Sequence of chain 1.A:
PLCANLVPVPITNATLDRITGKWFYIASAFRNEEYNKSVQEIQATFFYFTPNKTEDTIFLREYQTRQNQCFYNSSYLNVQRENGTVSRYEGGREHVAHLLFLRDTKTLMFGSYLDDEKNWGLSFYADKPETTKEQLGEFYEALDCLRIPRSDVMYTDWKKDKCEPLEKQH

This small molecule binds to this protein.
Small molecule (SMILES): CN(C)CCC=C1c2ccccc2CCc2ccccc21

Binding-site contacts:
Ligand atom C7 contacts residue TYR128 of chain 1.A at 4.0 Å (hydrophobic).
Ligand atom C13 contacts residue PHE113 of chain 1.A at 3.5 Å (hydrophobic).
Ligand atom C17 contacts residue ALA100 of chain 1.A at 3.7 Å (hydrophobic).
Ligand atom C15 contacts residue HIS98 of chain 1.A at 3.5 Å.
Ligand atom C18 contacts residue TYR128 of chain 1.A at 4.0 Å (hydrophobic).
Ligand atom C10 contacts residue ARG91 of chain 1.A at 3.7 Å.
Ligand atom C29 contacts residue ACY1 of chain 1.D at 4.2 Å.
Ligand atom C16 contacts residue LEU63 of chain 1.A at 4.0 Å (hydrophobic).
Ligand atom C15 contacts residue ARG91 of chain 1.A at 3.8 Å.
Ligand atom C14 contacts residue SER115 of chain 1.A at 3.9 Å.
Ligand atom C19 contacts residue ACY1 of chain 1.D at 3.3 Å.
Ligand atom C14 contacts residue SER126 of chain 1.A at 3.8 Å.
Ligand atom C22 contacts residue LEU63 of chain 1.A at 4.1 Å (hydrophobic).
Ligand atom C19 contacts residue TYR38 of chain 1.A at 4.0 Å (hydrophobic).
Ligand atom C11 contacts residue LEU63 of chain 1.A at 3.7 Å (hydrophobic).
Ligand atom C17 contacts residue VAL89 of chain 1.A at 3.5 Å (hydrophobic).
Ligand atom C8 contacts residue TYR128 of chain 1.A at 3.5 Å (hydrophobic).
Ligand atom C18 contacts residue PHE113 of chain 1.A at 3.8 Å (hydrophobic).
Ligand atom C20 contacts residue TYR38 of chain 1.A at 4.0 Å (hydrophobic).
Ligand atom C22 contacts residue GLU65 of chain 1.A at 4.2 Å.
Ligand atom C10 contacts residue HIS98 of chain 1.A at 4.0 Å.
Ligand atom C16 contacts residue PHE50 of chain 1.A at 3.4 Å (hydrophobic).
Ligand atom C18 contacts residue PHE52 of chain 1.A at 3.6 Å (hydrophobic).
Ligand atom C14 contacts residue ACY1 of chain 1.D at 3.4 Å.
Ligand atom C15 contacts residue SER90 of chain 1.A at 3.9 Å.
Ligand atom C16 contacts residue PHE52 of chain 1.A at 3.8 Å (hydrophobic).
Ligand atom C29 contacts residue SER115 of chain 1.A at 4.0 Å.
Ligand atom C19 contacts residue VAL42 of chain 1.A at 3.6 Å (hydrophobic).
Ligand atom C21 contacts residue ARG91 of chain 1.A at 3.3 Å.
Ligand atom C8 contacts residue ACY1 of chain 1.D at 3.8 Å.
Ligand atom C12 contacts residue ALA100 of chain 1.A at 3.4 Å (hydrophobic).
Ligand atom C22 contacts residue ARG91 of chain 1.A at 3.1 Å.
Ligand atom C15 contacts residue VAL89 of chain 1.A at 4.2 Å (hydrophobic).
Ligand atom C17 contacts residue HIS98 of chain 1.A at 4.0 Å.
Ligand atom C18 contacts residue PHE50 of chain 1.A at 3.3 Å (hydrophobic).
Ligand atom C21 contacts residue GLU93 of chain 1.A at 4.2 Å.
Ligand atom N1 contacts residue ACY1 of chain 1.D at 3.0 Å (h-bond).
Ligand atom C13 contacts residue TYR128 of chain 1.A at 3.5 Å (hydrophobic).
Ligand atom C8 contacts residue PHE113 of chain 1.A at 4.2 Å (hydrophobic).
Ligand atom C11 contacts residue GLU65 of chain 1.A at 4.0 Å.